A small-molecule ligand and the protein it binds are described below.
Small molecule (SMILES): CC(C)(c1cc(Br)c(O)c(Br)c1)c1cc(Br)c(O)c(Br)c1

Sequence of chain 1.B:
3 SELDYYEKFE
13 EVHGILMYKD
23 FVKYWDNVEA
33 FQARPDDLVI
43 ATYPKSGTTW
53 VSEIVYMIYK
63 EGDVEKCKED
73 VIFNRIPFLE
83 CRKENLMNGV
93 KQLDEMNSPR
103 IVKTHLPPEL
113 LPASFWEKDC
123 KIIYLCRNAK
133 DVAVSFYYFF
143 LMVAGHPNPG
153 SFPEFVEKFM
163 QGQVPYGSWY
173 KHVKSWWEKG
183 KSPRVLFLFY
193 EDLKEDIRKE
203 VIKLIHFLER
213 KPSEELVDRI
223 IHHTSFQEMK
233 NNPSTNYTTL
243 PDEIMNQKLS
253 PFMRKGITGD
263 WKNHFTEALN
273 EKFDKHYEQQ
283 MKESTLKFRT

Binding-site contacts:
Ligand atom CAJ contacts residue PHE80 of chain 1.B at 4.2 Å (hydrophobic).
Ligand atom BRAF contacts residue CYS83 of chain 1.B at 4.2 Å.
Ligand atom CAM contacts residue MET89 of chain 1.B at 3.8 Å (hydrophobic).
Ligand atom BRAF contacts residue MET89 of chain 1.B at 4.0 Å.
Ligand atom BRAH contacts residue TYR20 of chain 1.B at 4.0 Å.
Ligand atom CAK contacts residue PHE141 of chain 1.B at 4.0 Å (hydrophobic).
Ligand atom BRAH contacts residue HIS107 of chain 1.B at 3.5 Å.
Ligand atom BRAG contacts residue LYS105 of chain 1.B at 3.1 Å.
Ligand atom OAD contacts residue PHE80 of chain 1.B at 4.0 Å.
Ligand atom CAL contacts residue PHE141 of chain 1.B at 3.9 Å (hydrophobic).
Ligand atom BRAH contacts residue PHE141 of chain 1.B at 4.3 Å.
Ligand atom BRAG contacts residue PHE254 of chain 1.B at 3.8 Å.
Ligand atom CAR contacts residue PHE141 of chain 1.B at 3.8 Å (hydrophobic).
Ligand atom CAA contacts residue VAL145 of chain 1.B at 3.6 Å (hydrophobic).
Ligand atom CAT contacts residue PHE80 of chain 1.B at 4.2 Å (hydrophobic).
Ligand atom CAJ contacts residue CYS83 of chain 1.B at 3.9 Å (hydrophobic).
Ligand atom CAA contacts residue MET247 of chain 1.B at 3.8 Å (hydrophobic).
Ligand atom OAD contacts residue HIS107 of chain 1.B at 2.8 Å (h-bond).
Ligand atom CAQ contacts residue LYS105 of chain 1.B at 3.5 Å.
Ligand atom BRAE contacts residue LEU88 of chain 1.B at 4.1 Å.
Ligand atom CAN contacts residue HIS107 of chain 1.B at 4.0 Å.
Ligand atom CAL contacts residue PHE80 of chain 1.B at 3.8 Å (hydrophobic).
Ligand atom BRAF contacts residue PHE80 of chain 1.B at 3.8 Å.
Ligand atom CAP contacts residue CYS83 of chain 1.B at 3.9 Å (hydrophobic).
Ligand atom BRAE contacts residue ILE246 of chain 1.B at 3.9 Å.
Ligand atom CAN contacts residue LYS105 of chain 1.B at 3.7 Å.
Ligand atom CAQ contacts residue PHE80 of chain 1.B at 4.2 Å (hydrophobic).
Ligand atom BRAF contacts residue PHE75 of chain 1.B at 3.7 Å.
Ligand atom OAC contacts residue PHE75 of chain 1.B at 4.2 Å.
Ligand atom CAT contacts residue PHE141 of chain 1.B at 4.1 Å (hydrophobic).
Ligand atom CAQ contacts residue PHE141 of chain 1.B at 3.9 Å (hydrophobic).
Ligand atom BRAH contacts residue TYR168 of chain 1.B at 4.2 Å.
Ligand atom BRAH contacts residue PHE80 of chain 1.B at 4.0 Å.
Ligand atom OAC contacts residue MET89 of chain 1.B at 3.1 Å.
Ligand atom CAI contacts residue ILE246 of chain 1.B at 4.1 Å (hydrophobic).
Ligand atom OAD contacts residue LYS105 of chain 1.B at 3.3 Å (salt-bridge).
Ligand atom CAN contacts residue PHE141 of chain 1.B at 3.8 Å (hydrophobic).
Ligand atom CAR contacts residue PHE80 of chain 1.B at 3.5 Å (hydrophobic).
Ligand atom CAN contacts residue PHE80 of chain 1.B at 3.7 Å (hydrophobic).
Ligand atom BRAG contacts residue TYR239 of chain 1.B at 3.2 Å.